A small-molecule ligand and the protein it binds are described below.
Small molecule (SMILES): Nc1ccn([C@@H]2C[C@@H](O)[C@H](COP(=O)(O)OP(=O)(O)OP(=O)(O)O)O2)c(=O)n1

Binding-site contacts:
Ligand atom OAJ contacts residue GLY112 of chain 1.A at 3.6 Å.
Ligand atom CAW contacts residue TYR115 of chain 1.A at 3.5 Å (hydrophobic).
Ligand atom CAT contacts residue ASP185 of chain 1.A at 3.7 Å.
Ligand atom OAL contacts residue ASP110 of chain 1.A at 3.4 Å (salt-bridge).
Ligand atom OAN contacts residue GLY112 of chain 1.A at 3.2 Å.
Ligand atom OAP contacts residue ASP110 of chain 1.A at 3.1 Å (salt-bridge).
Ligand atom CBB contacts residue ARG72 of chain 1.A at 3.6 Å.
Ligand atom OAF contacts residue ALA114 of chain 1.A at 3.7 Å.
Ligand atom OAJ contacts residue ASP113 of chain 1.A at 2.8 Å (salt-bridge).
Ligand atom OAL contacts residue CA1 of chain 1.K at 2.7 Å.
Ligand atom OAF contacts residue GLN151 of chain 1.A at 3.7 Å.
Ligand atom OAK contacts residue CA1 of chain 1.K at 2.9 Å.
Ligand atom OAD contacts residue TYR115 of chain 1.A at 3.2 Å.
Ligand atom OAM contacts residue ARG72 of chain 1.A at 2.9 Å (salt-bridge).
Ligand atom OAE contacts residue TYR115 of chain 1.A at 3.2 Å.
Ligand atom OAK contacts residue LYS65 of chain 1.A at 3.4 Å (salt-bridge).
Ligand atom PAC contacts residue CA1 of chain 1.K at 3.0 Å.
Ligand atom OAN contacts residue ASP110 of chain 1.A at 3.6 Å (salt-bridge).
Ligand atom PAA contacts residue CA1 of chain 1.K at 3.1 Å.
Ligand atom OAP contacts residue CA1 of chain 1.K at 2.8 Å.
Ligand atom OAP contacts residue LYS220 of chain 1.A at 3.2 Å (salt-bridge).
Ligand atom PAB contacts residue CA1 of chain 1.K at 2.9 Å.
Ligand atom CAX contacts residue GLN151 of chain 1.A at 3.5 Å.
Ligand atom OAL contacts residue LYS220 of chain 1.A at 3.4 Å (salt-bridge).
Ligand atom OAN contacts residue CA1 of chain 1.K at 2.6 Å.
Ligand atom CBA contacts residue ARG72 of chain 1.A at 3.6 Å.
Ligand atom OAI contacts residue ASP113 of chain 1.A at 3.5 Å (salt-bridge).
Ligand atom OAO contacts residue LYS65 of chain 1.A at 3.7 Å.
Ligand atom OAN contacts residue ASP113 of chain 1.A at 3.3 Å (salt-bridge).
Ligand atom OAJ contacts residue ALA114 of chain 1.A at 2.9 Å (h-bond).
Ligand atom OAJ contacts residue ASP185 of chain 1.A at 3.6 Å (salt-bridge).
Ligand atom OAJ contacts residue VAL111 of chain 1.A at 3.0 Å (h-bond).
Ligand atom OAN contacts residue VAL111 of chain 1.A at 3.5 Å (h-bond).
Ligand atom OAG contacts residue CA1 of chain 1.K at 2.6 Å.
Ligand atom OAM contacts residue LYS65 of chain 1.A at 3.3 Å (salt-bridge).
Ligand atom OAG contacts residue ASP185 of chain 1.A at 3.4 Å (salt-bridge).
Ligand atom OAH contacts residue TYR115 of chain 1.A at 3.3 Å.
Ligand atom PAA contacts residue ALA114 of chain 1.A at 3.8 Å.
Ligand atom OAD contacts residue GLN151 of chain 1.A at 3.5 Å (h-bond).
Ligand atom OAJ contacts residue CA1 of chain 1.K at 2.6 Å.

Sequence of chain 1.A:
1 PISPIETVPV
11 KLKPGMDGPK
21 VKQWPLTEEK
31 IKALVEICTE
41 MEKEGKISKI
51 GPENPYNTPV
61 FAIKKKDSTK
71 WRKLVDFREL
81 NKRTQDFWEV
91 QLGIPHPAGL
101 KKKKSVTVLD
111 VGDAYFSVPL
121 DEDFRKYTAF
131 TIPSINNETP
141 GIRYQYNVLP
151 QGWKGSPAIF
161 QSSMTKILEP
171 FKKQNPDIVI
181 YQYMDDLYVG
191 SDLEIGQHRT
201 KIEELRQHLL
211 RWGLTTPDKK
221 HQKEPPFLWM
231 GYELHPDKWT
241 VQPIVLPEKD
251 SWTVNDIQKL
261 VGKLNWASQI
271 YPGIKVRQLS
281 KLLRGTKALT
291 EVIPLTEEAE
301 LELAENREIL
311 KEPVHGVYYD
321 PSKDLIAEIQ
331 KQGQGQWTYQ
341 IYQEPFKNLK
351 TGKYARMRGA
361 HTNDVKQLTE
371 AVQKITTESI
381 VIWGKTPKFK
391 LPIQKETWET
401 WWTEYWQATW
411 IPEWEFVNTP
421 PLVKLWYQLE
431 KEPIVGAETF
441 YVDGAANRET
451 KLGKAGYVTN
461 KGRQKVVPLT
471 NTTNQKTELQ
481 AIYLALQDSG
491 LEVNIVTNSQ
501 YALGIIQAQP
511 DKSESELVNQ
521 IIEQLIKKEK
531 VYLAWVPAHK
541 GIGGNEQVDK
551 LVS